Sequence of chain 1.B:
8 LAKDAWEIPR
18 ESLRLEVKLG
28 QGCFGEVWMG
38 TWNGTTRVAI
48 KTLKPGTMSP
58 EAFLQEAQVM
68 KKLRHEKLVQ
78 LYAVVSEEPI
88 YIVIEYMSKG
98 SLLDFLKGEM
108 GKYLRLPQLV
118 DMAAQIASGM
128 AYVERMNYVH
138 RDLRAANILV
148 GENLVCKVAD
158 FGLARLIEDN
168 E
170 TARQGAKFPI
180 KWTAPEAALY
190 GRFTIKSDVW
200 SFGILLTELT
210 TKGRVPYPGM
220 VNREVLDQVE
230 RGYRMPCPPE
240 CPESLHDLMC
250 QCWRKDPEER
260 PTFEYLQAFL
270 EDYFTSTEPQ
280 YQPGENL

This protein binds this small molecule.
Small molecule (SMILES): Nc1ncnc2c1ncn2[C@@H]1O[C@H](COP(=O)(O)OP(=O)(O)OP(O)(O)=S)[C@@H](O)[C@H]1O

Binding-site contacts:
Ligand atom C6 contacts residue LEU146 of chain 1.B at 3.5 Å (hydrophobic).
Ligand atom N6 contacts residue ALA46 of chain 1.B at 3.5 Å.
Ligand atom PA contacts residue LYS48 of chain 1.B at 4.0 Å.
Ligand atom N1 contacts residue MET94 of chain 1.B at 2.9 Å (h-bond).
Ligand atom O3A contacts residue LYS48 of chain 1.B at 3.8 Å.
Ligand atom O1B contacts residue MG1 of chain 1.H at 3.0 Å.
Ligand atom N3 contacts residue LEU26 of chain 1.B at 3.9 Å.
Ligand atom N6 contacts residue ILE91 of chain 1.B at 3.5 Å.
Ligand atom O1A contacts residue MG1 of chain 1.H at 2.9 Å.
Ligand atom C6 contacts residue MET94 of chain 1.B at 3.9 Å (hydrophobic).
Ligand atom N6 contacts residue LEU146 of chain 1.B at 3.6 Å.
Ligand atom PB contacts residue ASP157 of chain 1.B at 3.5 Å.
Ligand atom N7 contacts residue LEU146 of chain 1.B at 3.6 Å.
Ligand atom C3' contacts residue LEU146 of chain 1.B at 4.0 Å (hydrophobic).
Ligand atom PG contacts residue ASP157 of chain 1.B at 3.2 Å.
Ligand atom C6 contacts residue GLU92 of chain 1.B at 3.9 Å.
Ligand atom O4' contacts residue VAL34 of chain 1.B at 3.9 Å.
Ligand atom N6 contacts residue GLU92 of chain 1.B at 2.8 Å (salt-bridge).
Ligand atom N3 contacts residue MET94 of chain 1.B at 4.0 Å.
Ligand atom O3B contacts residue LYS48 of chain 1.B at 3.8 Å.
Ligand atom O3' contacts residue LEU146 of chain 1.B at 3.9 Å.
Ligand atom O3' contacts residue SER98 of chain 1.B at 3.5 Å.
Ligand atom O1A contacts residue ASN144 of chain 1.B at 3.4 Å (h-bond).
Ligand atom O3G contacts residue ASP157 of chain 1.B at 3.2 Å (salt-bridge).
Ligand atom O2A contacts residue LYS48 of chain 1.B at 2.7 Å (salt-bridge).
Ligand atom O1B contacts residue ASP157 of chain 1.B at 2.9 Å (salt-bridge).
Ligand atom N9 contacts residue VAL34 of chain 1.B at 3.7 Å.
Ligand atom S1G contacts residue GLU63 of chain 1.B at 3.1 Å (salt-bridge).
Ligand atom N1 contacts residue TYR93 of chain 1.B at 3.8 Å.
Ligand atom S1G contacts residue ASP157 of chain 1.B at 2.9 Å (salt-bridge).
Ligand atom S1G contacts residue GLY159 of chain 1.B at 3.6 Å.
Ligand atom C5 contacts residue LEU146 of chain 1.B at 3.5 Å (hydrophobic).
Ligand atom C2 contacts residue MET94 of chain 1.B at 3.1 Å (hydrophobic).
Ligand atom O1A contacts residue ASP157 of chain 1.B at 3.0 Å (salt-bridge).
Ligand atom C8 contacts residue VAL34 of chain 1.B at 3.5 Å (hydrophobic).
Ligand atom O3B contacts residue ASP157 of chain 1.B at 2.8 Å (salt-bridge).
Ligand atom C2 contacts residue TYR93 of chain 1.B at 4.0 Å (hydrophobic).
Ligand atom C6 contacts residue ALA46 of chain 1.B at 3.5 Å (hydrophobic).
Ligand atom N1 contacts residue ALA46 of chain 1.B at 3.8 Å.
Ligand atom N7 contacts residue VAL34 of chain 1.B at 3.9 Å.